A small-molecule ligand and the protein it binds are described below.
Small molecule (SMILES): N[C@@H](Cn1cc(I)c(=O)[nH]c1=O)C(=O)O

Sequence of chain 1.B:
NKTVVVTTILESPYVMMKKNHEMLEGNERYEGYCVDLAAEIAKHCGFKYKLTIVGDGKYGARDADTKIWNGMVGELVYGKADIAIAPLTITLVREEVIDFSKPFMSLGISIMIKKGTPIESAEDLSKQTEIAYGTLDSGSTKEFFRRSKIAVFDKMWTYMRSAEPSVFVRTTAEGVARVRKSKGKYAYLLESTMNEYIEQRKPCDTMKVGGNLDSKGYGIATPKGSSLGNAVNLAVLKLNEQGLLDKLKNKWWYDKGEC

Binding-site contacts:
Ligand atom O92 contacts residue SER142 of chain 1.B at 2.9 Å (h-bond).
Ligand atom N8 contacts residue TYR220 of chain 1.B at 3.7 Å.
Ligand atom C8 contacts residue GLU193 of chain 1.B at 3.5 Å.
Ligand atom C9 contacts residue THR91 of chain 1.B at 3.6 Å.
Ligand atom I5 contacts residue MET196 of chain 1.B at 3.8 Å.
Ligand atom C9 contacts residue ARG96 of chain 1.B at 3.4 Å.
Ligand atom O2 contacts residue THR143 of chain 1.B at 3.0 Å (h-bond).
Ligand atom N8 contacts residue THR91 of chain 1.B at 2.9 Å (h-bond).
Ligand atom C2 contacts residue GLU193 of chain 1.B at 3.9 Å.
Ligand atom N1 contacts residue LEU138 of chain 1.B at 3.5 Å.
Ligand atom C5 contacts residue GLU193 of chain 1.B at 3.4 Å.
Ligand atom C9 contacts residue SER142 of chain 1.B at 3.6 Å.
Ligand atom C2 contacts residue THR143 of chain 1.B at 3.3 Å.
Ligand atom C6 contacts residue TYR61 of chain 1.B at 3.8 Å (hydrophobic).
Ligand atom O91 contacts residue TYR61 of chain 1.B at 3.7 Å.
Ligand atom C6 contacts residue LEU138 of chain 1.B at 3.8 Å (hydrophobic).
Ligand atom C8 contacts residue SER142 of chain 1.B at 3.5 Å.
Ligand atom C9 contacts residue TYR61 of chain 1.B at 3.7 Å (hydrophobic).
Ligand atom O92 contacts residue ARG96 of chain 1.B at 2.9 Å (salt-bridge).
Ligand atom C7 contacts residue TYR61 of chain 1.B at 3.4 Å (hydrophobic).
Ligand atom O2 contacts residue SER142 of chain 1.B at 3.2 Å (h-bond).
Ligand atom O4 contacts residue LEU192 of chain 1.B at 3.1 Å.
Ligand atom O91 contacts residue ARG96 of chain 1.B at 2.7 Å (salt-bridge).
Ligand atom O4 contacts residue GLU193 of chain 1.B at 3.0 Å (salt-bridge).
Ligand atom O91 contacts residue THR91 of chain 1.B at 2.9 Å (h-bond).
Ligand atom N8 contacts residue GLU193 of chain 1.B at 2.9 Å (salt-bridge).
Ligand atom C6 contacts residue GLU193 of chain 1.B at 3.2 Å.
Ligand atom C4 contacts residue THR143 of chain 1.B at 3.7 Å.
Ligand atom I5 contacts residue THR174 of chain 1.B at 3.6 Å.
Ligand atom N3 contacts residue GLU193 of chain 1.B at 3.9 Å.
Ligand atom O2 contacts residue GLY141 of chain 1.B at 3.6 Å.
Ligand atom N1 contacts residue GLU193 of chain 1.B at 3.5 Å (salt-bridge).
Ligand atom O92 contacts residue GLY141 of chain 1.B at 3.2 Å.
Ligand atom N3 contacts residue THR143 of chain 1.B at 2.7 Å (h-bond).
Ligand atom O92 contacts residue TYR61 of chain 1.B at 3.5 Å.
Ligand atom C8 contacts residue THR91 of chain 1.B at 3.5 Å.
Ligand atom C4 contacts residue GLU193 of chain 1.B at 3.7 Å.
Ligand atom N8 contacts residue PRO89 of chain 1.B at 2.9 Å (h-bond).
Ligand atom C2 contacts residue LEU138 of chain 1.B at 3.6 Å (hydrophobic).
Ligand atom O91 contacts residue LEU90 of chain 1.B at 3.7 Å.